Sequence of chain 1.H:
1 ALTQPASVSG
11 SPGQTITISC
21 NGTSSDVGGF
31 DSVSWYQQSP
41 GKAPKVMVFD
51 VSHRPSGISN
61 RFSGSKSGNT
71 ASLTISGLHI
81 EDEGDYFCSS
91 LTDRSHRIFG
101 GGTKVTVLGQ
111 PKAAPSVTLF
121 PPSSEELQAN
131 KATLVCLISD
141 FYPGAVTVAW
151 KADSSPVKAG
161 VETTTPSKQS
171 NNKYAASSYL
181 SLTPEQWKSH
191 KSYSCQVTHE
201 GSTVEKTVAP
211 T

Binding-site contacts:
Ligand atom C2 contacts residue ASN21 of chain 1.H at 2.3 Å.
Ligand atom N2 contacts residue THR70 of chain 1.H at 3.6 Å.
Ligand atom O7 contacts residue ASN21 of chain 1.H at 3.4 Å (h-bond).
Ligand atom C4 contacts residue ASN21 of chain 1.H at 4.2 Å.
Ligand atom C7 contacts residue ASN21 of chain 1.H at 3.4 Å.
Ligand atom C5 contacts residue ASN21 of chain 1.H at 3.6 Å.
Ligand atom C8 contacts residue THR70 of chain 1.H at 4.2 Å.
Ligand atom C1 contacts residue ASN21 of chain 1.H at 1.4 Å.
Ligand atom C7 contacts residue THR70 of chain 1.H at 4.0 Å.
Ligand atom C1 contacts residue THR70 of chain 1.H at 4.0 Å.
Ligand atom C3 contacts residue ASN21 of chain 1.H at 3.7 Å.
Ligand atom O5 contacts residue ASN21 of chain 1.H at 2.4 Å (h-bond).
Ligand atom C2 contacts residue THR70 of chain 1.H at 4.4 Å.
Ligand atom N2 contacts residue ASN21 of chain 1.H at 2.8 Å (h-bond).

This protein binds this small molecule.
Small molecule (SMILES): CC(=O)N[C@@H]1[C@@H](O)[C@H](O)[C@@H](CO)O[C@H]1O